Binding-site contacts:
Ligand atom C2 contacts residue GLU343 of chain 1.M at 4.2 Å.
Ligand atom C2 contacts residue CYS377 of chain 1.M at 3.3 Å (hydrophobic).
Ligand atom C1 contacts residue PRO344 of chain 1.M at 4.2 Å (hydrophobic).
Ligand atom N1 contacts residue PRO319 of chain 1.M at 4.4 Å.
Ligand atom N2 contacts residue CYS374 of chain 1.M at 3.9 Å.
Ligand atom N1 contacts residue PRO344 of chain 1.M at 4.4 Å.
Ligand atom O3 contacts residue CYS71 of chain 1.M at 3.3 Å (h-bond).
Ligand atom NI contacts residue CYS377 of chain 1.M at 2.5 Å.
Ligand atom C1 contacts residue CYS71 of chain 1.M at 2.6 Å (hydrophobic).
Ligand atom O3 contacts residue ALA318 of chain 1.M at 4.4 Å.
Ligand atom C2 contacts residue CYS374 of chain 1.M at 4.0 Å (hydrophobic).
Ligand atom NI contacts residue CYS71 of chain 1.M at 3.0 Å.
Ligand atom C3 contacts residue PRO344 of chain 1.M at 4.2 Å (hydrophobic).
Ligand atom C1 contacts residue ARG320 of chain 1.M at 3.3 Å.
Ligand atom O3 contacts residue LEU323 of chain 1.M at 4.3 Å.
Ligand atom C3 contacts residue HIS75 of chain 1.M at 3.0 Å.
Ligand atom FE contacts residue CYS71 of chain 1.M at 2.7 Å.
Ligand atom NI contacts residue ARG320 of chain 1.M at 3.9 Å.
Ligand atom NI contacts residue CYS374 of chain 1.M at 2.2 Å.
Ligand atom C2 contacts residue THR345 of chain 1.M at 3.8 Å.
Ligand atom N1 contacts residue ARG320 of chain 1.M at 2.6 Å.
Ligand atom FE contacts residue PRO344 of chain 1.M at 4.4 Å.
Ligand atom C3 contacts residue CYS377 of chain 1.M at 3.1 Å (hydrophobic).
Ligand atom N2 contacts residue THR345 of chain 1.M at 3.1 Å (h-bond).
Ligand atom N2 contacts residue GLU343 of chain 1.M at 3.8 Å.
Ligand atom N1 contacts residue CYS71 of chain 1.M at 3.2 Å (h-bond).
Ligand atom C2 contacts residue CYS71 of chain 1.M at 4.5 Å (hydrophobic).
Ligand atom O3 contacts residue PRO344 of chain 1.M at 3.7 Å.
Ligand atom N2 contacts residue CYS377 of chain 1.M at 3.7 Å.
Ligand atom NI contacts residue CYS68 of chain 1.M at 2.5 Å.
Ligand atom O3 contacts residue HIS75 of chain 1.M at 3.0 Å (h-bond).
Ligand atom FE contacts residue ARG320 of chain 1.M at 4.2 Å.
Ligand atom C2 contacts residue PRO344 of chain 1.M at 3.7 Å (hydrophobic).
Ligand atom O3 contacts residue CYS377 of chain 1.M at 4.3 Å.
Ligand atom N1 contacts residue ALA318 of chain 1.M at 4.4 Å.
Ligand atom C3 contacts residue CYS71 of chain 1.M at 2.9 Å (hydrophobic).
Ligand atom FE contacts residue CYS374 of chain 1.M at 4.4 Å.
Ligand atom N2 contacts residue PRO344 of chain 1.M at 3.7 Å.
Ligand atom FE contacts residue CYS377 of chain 1.M at 3.0 Å.

Sequence of chain 1.M:
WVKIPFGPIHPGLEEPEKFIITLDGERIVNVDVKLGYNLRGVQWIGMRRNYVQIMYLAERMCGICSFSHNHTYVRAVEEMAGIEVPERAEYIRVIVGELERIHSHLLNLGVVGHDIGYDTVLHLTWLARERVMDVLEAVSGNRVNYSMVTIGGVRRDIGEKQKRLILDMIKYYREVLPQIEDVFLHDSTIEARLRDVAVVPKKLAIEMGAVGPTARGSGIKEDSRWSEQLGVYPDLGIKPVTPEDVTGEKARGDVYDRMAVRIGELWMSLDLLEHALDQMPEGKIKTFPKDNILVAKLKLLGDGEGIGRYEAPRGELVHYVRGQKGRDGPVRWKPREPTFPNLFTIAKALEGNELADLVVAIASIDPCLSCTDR

The protein below binds the small molecule below.
Small molecule (SMILES): N#C[Fe]([Ni])(C#N)C=O